A small-molecule ligand and the protein it binds are described below.
Small molecule (SMILES): CC(C)C[C@@H](C=O)NC(=O)[C@H](CC(N)=O)NC(=O)[C@H](CC(C)C)NC(=O)[C@@H](NC(=O)[C@@H](NC(=O)[C@@H]1CCCN1C(=O)[C@H](CCCN=C(N)N)NC(=O)[C@H](CCCCN)NC(=O)[C@@H]1CCCN1)[C@@H](C)O)[C@@H](C)O

Binding-site contacts:
Ligand atom CD2 contacts residue SER161 of chain 1.A at 3.8 Å.
Ligand atom OG1 contacts residue ARG127 of chain 1.A at 2.6 Å (salt-bridge).
Ligand atom NH1 contacts residue GLU329 of chain 1.A at 2.7 Å (salt-bridge).
Ligand atom CZ contacts residue GLU329 of chain 1.A at 3.3 Å.
Ligand atom CA contacts residue SER161 of chain 1.A at 3.4 Å.
Ligand atom O contacts residue TRP324 of chain 1.A at 3.5 Å.
Ligand atom NH2 contacts residue GLU329 of chain 1.A at 2.8 Å (salt-bridge).
Ligand atom CB contacts residue CYS163 of chain 1.A at 3.8 Å (hydrophobic).
Ligand atom CB contacts residue CYS163 of chain 1.A at 3.8 Å (hydrophobic).
Ligand atom O contacts residue SER161 of chain 1.A at 3.4 Å (h-bond).
Ligand atom CA contacts residue ASP162 of chain 1.A at 3.7 Å.
Ligand atom O contacts residue ASP162 of chain 1.A at 3.2 Å.
Ligand atom CD2 contacts residue VAL159 of chain 1.A at 3.9 Å (hydrophobic).
Ligand atom O contacts residue ASP162 of chain 1.A at 3.8 Å.
Ligand atom C contacts residue ASP162 of chain 1.A at 3.6 Å.
Ligand atom C contacts residue TRP324 of chain 1.A at 3.7 Å (hydrophobic).
Ligand atom NH2 contacts residue ASP326 of chain 1.A at 3.8 Å.
Ligand atom N contacts residue SER161 of chain 1.A at 2.8 Å (h-bond).
Ligand atom CA contacts residue SER161 of chain 1.A at 3.8 Å.
Ligand atom CD2 contacts residue ASP112 of chain 1.A at 3.4 Å.
Ligand atom O contacts residue CYS163 of chain 1.A at 3.7 Å.
Ligand atom NH2 contacts residue TRP324 of chain 1.A at 2.9 Å (h-bond).
Ligand atom C contacts residue ARG127 of chain 1.A at 3.8 Å.
Ligand atom CB contacts residue LYS160 of chain 1.A at 3.9 Å.
Ligand atom O contacts residue TRP324 of chain 1.A at 3.3 Å.
Ligand atom O contacts residue CYS163 of chain 1.A at 3.9 Å.
Ligand atom CD contacts residue VAL323 of chain 1.A at 3.7 Å (hydrophobic).
Ligand atom NH1 contacts residue TYR130 of chain 1.A at 3.7 Å.
Ligand atom C contacts residue SER161 of chain 1.A at 3.5 Å.
Ligand atom N contacts residue TRP324 of chain 1.A at 3.9 Å.
Ligand atom O contacts residue ARG127 of chain 1.A at 2.7 Å (salt-bridge).
Ligand atom CZ contacts residue TRP324 of chain 1.A at 3.8 Å (hydrophobic).
Ligand atom CD contacts residue TYR130 of chain 1.A at 3.8 Å (hydrophobic).
Ligand atom CA contacts residue TRP324 of chain 1.A at 3.7 Å (hydrophobic).
Ligand atom CD contacts residue TRP324 of chain 1.A at 3.8 Å (hydrophobic).
Ligand atom CD contacts residue TYR130 of chain 1.A at 3.8 Å (hydrophobic).
Ligand atom CG contacts residue TRP324 of chain 1.A at 3.6 Å (hydrophobic).
Ligand atom CB contacts residue TRP324 of chain 1.A at 3.9 Å (hydrophobic).
Ligand atom NH2 contacts residue TYR133 of chain 1.A at 3.9 Å.
Ligand atom CD2 contacts residue LYS160 of chain 1.A at 3.7 Å.

Sequence of chain 1.A:
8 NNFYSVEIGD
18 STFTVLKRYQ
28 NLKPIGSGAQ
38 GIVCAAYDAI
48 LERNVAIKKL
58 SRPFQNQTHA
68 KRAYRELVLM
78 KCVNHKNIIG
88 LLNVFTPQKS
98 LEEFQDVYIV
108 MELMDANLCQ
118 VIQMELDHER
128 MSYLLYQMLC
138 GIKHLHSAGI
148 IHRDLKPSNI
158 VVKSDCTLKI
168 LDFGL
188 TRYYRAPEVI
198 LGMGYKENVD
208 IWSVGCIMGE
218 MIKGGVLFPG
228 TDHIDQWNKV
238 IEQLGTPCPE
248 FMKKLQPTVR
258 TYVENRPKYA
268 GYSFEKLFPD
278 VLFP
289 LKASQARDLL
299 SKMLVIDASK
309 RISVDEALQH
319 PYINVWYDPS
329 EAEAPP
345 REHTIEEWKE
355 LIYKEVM